A protein and the small-molecule ligand that binds it are described below.
Small molecule (SMILES): Nc1ncnc2c1ncn2[C@@H]1O[C@H](COP(=O)=O)[C@@H](O[P](=O)(O)OC[C@H]2O[C@@H](n3ccc(=O)[nH]c3=O)[C@H](O)[C@@H]2O)[C@H]1O

Sequence of chain 14.A:
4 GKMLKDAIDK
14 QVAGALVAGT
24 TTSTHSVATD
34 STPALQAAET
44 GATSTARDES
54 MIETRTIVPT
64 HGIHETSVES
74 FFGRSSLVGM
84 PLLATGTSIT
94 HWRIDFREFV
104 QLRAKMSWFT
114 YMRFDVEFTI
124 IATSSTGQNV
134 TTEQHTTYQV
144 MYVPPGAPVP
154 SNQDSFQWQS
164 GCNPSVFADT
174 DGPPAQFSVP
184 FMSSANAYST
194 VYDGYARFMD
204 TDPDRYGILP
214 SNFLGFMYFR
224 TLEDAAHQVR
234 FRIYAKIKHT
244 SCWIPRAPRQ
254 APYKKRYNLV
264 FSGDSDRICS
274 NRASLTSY

Sequence of chain 44.B:
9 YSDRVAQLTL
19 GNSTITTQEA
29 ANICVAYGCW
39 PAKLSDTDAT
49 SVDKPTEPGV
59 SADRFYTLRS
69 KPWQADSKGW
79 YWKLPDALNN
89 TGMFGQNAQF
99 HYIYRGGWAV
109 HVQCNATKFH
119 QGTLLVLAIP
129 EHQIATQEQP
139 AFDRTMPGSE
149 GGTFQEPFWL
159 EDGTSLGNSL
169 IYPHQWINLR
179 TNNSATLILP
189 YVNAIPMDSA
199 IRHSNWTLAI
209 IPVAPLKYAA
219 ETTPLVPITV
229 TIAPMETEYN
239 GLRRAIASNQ

Binding-site contacts:
Ligand atom N1 contacts residue TRP38 of chain 44.B at 3.3 Å.
Ligand atom C8 contacts residue TRP38 of chain 44.B at 4.3 Å (hydrophobic).
Ligand atom C6 contacts residue TRP38 of chain 44.B at 3.6 Å (hydrophobic).
Ligand atom N7 contacts residue TRP38 of chain 44.B at 4.2 Å.
Ligand atom C1' contacts residue TRP38 of chain 44.B at 4.0 Å (hydrophobic).
Ligand atom C4 contacts residue TRP38 of chain 44.B at 3.5 Å (hydrophobic).
Ligand atom N3 contacts residue TRP38 of chain 44.B at 3.2 Å.
Ligand atom N6 contacts residue VAL30 of chain 14.A at 4.3 Å.
Ligand atom O2' contacts residue TRP38 of chain 44.B at 4.2 Å.
Ligand atom N6 contacts residue TRP38 of chain 44.B at 4.0 Å.
Ligand atom C5 contacts residue TRP38 of chain 44.B at 3.7 Å (hydrophobic).
Ligand atom N9 contacts residue TRP38 of chain 44.B at 3.7 Å.
Ligand atom C2 contacts residue TRP38 of chain 44.B at 3.1 Å (hydrophobic).
Ligand atom O2' contacts residue HIS28 of chain 14.A at 3.2 Å (h-bond).